Sequence of chain 1.A:
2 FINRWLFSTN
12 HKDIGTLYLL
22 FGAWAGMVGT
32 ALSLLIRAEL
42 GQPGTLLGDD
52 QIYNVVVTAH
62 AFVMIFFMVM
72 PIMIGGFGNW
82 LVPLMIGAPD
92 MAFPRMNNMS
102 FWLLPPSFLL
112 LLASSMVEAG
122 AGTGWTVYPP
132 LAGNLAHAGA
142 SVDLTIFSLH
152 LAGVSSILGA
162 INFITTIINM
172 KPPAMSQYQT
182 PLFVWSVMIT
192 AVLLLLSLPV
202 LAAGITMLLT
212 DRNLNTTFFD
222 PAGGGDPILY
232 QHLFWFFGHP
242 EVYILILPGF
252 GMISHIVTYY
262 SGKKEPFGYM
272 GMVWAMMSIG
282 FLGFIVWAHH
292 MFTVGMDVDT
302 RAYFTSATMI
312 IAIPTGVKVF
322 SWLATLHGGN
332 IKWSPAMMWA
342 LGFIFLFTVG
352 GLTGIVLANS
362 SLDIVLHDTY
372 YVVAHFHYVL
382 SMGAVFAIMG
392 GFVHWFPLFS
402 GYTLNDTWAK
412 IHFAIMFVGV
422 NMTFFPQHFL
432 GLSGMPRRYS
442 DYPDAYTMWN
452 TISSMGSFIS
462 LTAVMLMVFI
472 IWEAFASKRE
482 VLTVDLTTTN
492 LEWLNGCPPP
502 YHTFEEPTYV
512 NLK

Binding-site contacts:
Ligand atom C22 contacts residue VAL21 of chain 1.K at 3.8 Å (hydrophobic).
Ligand atom C25 contacts residue VAL21 of chain 1.K at 4.4 Å (hydrophobic).
Ligand atom C28 contacts residue VAL21 of chain 1.K at 4.0 Å (hydrophobic).
Ligand atom C43 contacts residue ILE460 of chain 1.A at 4.4 Å (hydrophobic).
Ligand atom C40 contacts residue TRP24 of chain 1.K at 3.9 Å (hydrophobic).
Ligand atom C22 contacts residue VAL25 of chain 1.K at 4.2 Å (hydrophobic).
Ligand atom C37 contacts residue TRP24 of chain 1.K at 3.8 Å (hydrophobic).
Ligand atom C25 contacts residue DMU1 of chain 1.RC at 4.1 Å.
Ligand atom C37 contacts residue DMU1 of chain 1.UC at 4.1 Å.
Ligand atom C31 contacts residue DMU1 of chain 1.UC at 4.4 Å.
Ligand atom C40 contacts residue ILE86 of chain 1.D at 3.8 Å (hydrophobic).
Ligand atom C43 contacts residue MET423 of chain 1.A at 3.5 Å (hydrophobic).
Ligand atom C40 contacts residue CYS20 of chain 1.K at 4.3 Å (hydrophobic).
Ligand atom C43 contacts residue TRP24 of chain 1.K at 4.0 Å (hydrophobic).
Ligand atom C34 contacts residue TRP24 of chain 1.K at 3.9 Å (hydrophobic).
Ligand atom C43 contacts residue ILE86 of chain 1.D at 3.9 Å (hydrophobic).
Ligand atom C19 contacts residue VAL25 of chain 1.K at 4.2 Å (hydrophobic).
Ligand atom C31 contacts residue TRP24 of chain 1.K at 4.4 Å (hydrophobic).
Ligand atom C25 contacts residue VAL25 of chain 1.K at 4.1 Å (hydrophobic).
Ligand atom C31 contacts residue DMU1 of chain 1.RC at 3.9 Å.

Sequence of chain 1.D:
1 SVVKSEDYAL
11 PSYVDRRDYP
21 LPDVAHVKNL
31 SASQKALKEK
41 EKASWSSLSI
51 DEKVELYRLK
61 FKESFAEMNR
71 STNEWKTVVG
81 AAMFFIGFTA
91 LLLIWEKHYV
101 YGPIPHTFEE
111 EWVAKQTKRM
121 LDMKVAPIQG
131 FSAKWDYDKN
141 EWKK

Sequence of chain 1.K:
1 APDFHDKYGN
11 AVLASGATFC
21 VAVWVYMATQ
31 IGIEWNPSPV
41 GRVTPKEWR

This protein binds this small molecule.
Small molecule (SMILES): CCCCCCCCCCO[C@@H]1O[C@H](CO)[C@@H](O[C@H]2O[C@H](CO)[C@@H](O)[C@H](O)[C@H]2O)[C@H](O)[C@H]1O